Sequence of chain 1.A:
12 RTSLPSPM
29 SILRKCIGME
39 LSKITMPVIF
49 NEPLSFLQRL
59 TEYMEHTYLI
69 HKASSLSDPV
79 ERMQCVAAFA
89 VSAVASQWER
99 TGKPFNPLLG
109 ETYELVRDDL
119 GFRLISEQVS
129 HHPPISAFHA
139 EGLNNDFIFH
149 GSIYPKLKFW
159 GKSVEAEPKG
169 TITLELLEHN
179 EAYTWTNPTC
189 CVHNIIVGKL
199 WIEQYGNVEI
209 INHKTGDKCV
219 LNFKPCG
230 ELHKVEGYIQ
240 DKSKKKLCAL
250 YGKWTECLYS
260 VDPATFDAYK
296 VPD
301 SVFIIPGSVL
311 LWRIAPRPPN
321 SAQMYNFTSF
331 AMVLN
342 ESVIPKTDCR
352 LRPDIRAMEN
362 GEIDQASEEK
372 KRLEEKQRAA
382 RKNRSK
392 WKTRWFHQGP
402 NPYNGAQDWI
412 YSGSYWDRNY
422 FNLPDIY

Binding-site contacts:
Ligand atom O1 contacts residue VAL92 of chain 1.A at 3.4 Å.
Ligand atom C1 contacts residue GLN202 of chain 1.A at 3.5 Å.
Ligand atom C23 contacts residue LYS101 of chain 1.A at 3.7 Å.
Ligand atom C14 contacts residue ALA164 of chain 1.A at 3.6 Å (hydrophobic).
Ligand atom C7 contacts residue PHE54 of chain 1.A at 3.8 Å (hydrophobic).
Ligand atom C12 contacts residue CYS188 of chain 1.A at 3.4 Å (hydrophobic).
Ligand atom C10 contacts residue GLN95 of chain 1.A at 4.2 Å.
Ligand atom C21 contacts residue VAL190 of chain 1.A at 3.6 Å (hydrophobic).
Ligand atom C19 contacts residue ARG57 of chain 1.A at 3.2 Å.
Ligand atom C2 contacts residue GLN95 of chain 1.A at 3.7 Å.
Ligand atom C7 contacts residue ALA164 of chain 1.A at 4.1 Å (hydrophobic).
Ligand atom C11 contacts residue CYS188 of chain 1.A at 3.1 Å (hydrophobic).
Ligand atom C27 contacts residue PHE48 of chain 1.A at 3.5 Å (hydrophobic).
Ligand atom C18 contacts residue PRO102 of chain 1.A at 3.8 Å (hydrophobic).
Ligand atom C24 contacts residue LYS101 of chain 1.A at 3.3 Å.
Ligand atom C19 contacts residue GLN95 of chain 1.A at 3.0 Å.
Ligand atom C8 contacts residue PHE54 of chain 1.A at 4.3 Å (hydrophobic).
Ligand atom C24 contacts residue PHE48 of chain 1.A at 3.9 Å (hydrophobic).
Ligand atom C6 contacts residue PHE54 of chain 1.A at 3.6 Å (hydrophobic).
Ligand atom C1 contacts residue CYS188 of chain 1.A at 3.4 Å (hydrophobic).
Ligand atom C7 contacts residue PRO153 of chain 1.A at 3.9 Å (hydrophobic).
Ligand atom C3 contacts residue GLN202 of chain 1.A at 4.0 Å.
Ligand atom C25 contacts residue PHE48 of chain 1.A at 4.2 Å (hydrophobic).
Ligand atom O1 contacts residue TYR61 of chain 1.A at 2.6 Å (h-bond).
Ligand atom C1 contacts residue GLN95 of chain 1.A at 4.0 Å.
Ligand atom C26 contacts residue ILE193 of chain 1.A at 3.6 Å (hydrophobic).
Ligand atom C9 contacts residue CYS188 of chain 1.A at 3.7 Å (hydrophobic).
Ligand atom C18 contacts residue ARG57 of chain 1.A at 3.7 Å.
Ligand atom C20 contacts residue LYS101 of chain 1.A at 4.2 Å.
Ligand atom C4 contacts residue TYR61 of chain 1.A at 3.6 Å (hydrophobic).
Ligand atom C15 contacts residue ALA164 of chain 1.A at 4.1 Å (hydrophobic).
Ligand atom C10 contacts residue CYS188 of chain 1.A at 4.2 Å (hydrophobic).
Ligand atom O1 contacts residue GLN202 of chain 1.A at 4.3 Å.
Ligand atom C22 contacts residue LYS101 of chain 1.A at 3.9 Å.
Ligand atom O1 contacts residue ASN185 of chain 1.A at 3.9 Å.
Ligand atom C8 contacts residue ALA164 of chain 1.A at 4.3 Å (hydrophobic).
Ligand atom C11 contacts residue ARG57 of chain 1.A at 4.0 Å.
Ligand atom C3 contacts residue TYR61 of chain 1.A at 3.6 Å (hydrophobic).
Ligand atom C23 contacts residue THR99 of chain 1.A at 4.0 Å.
Ligand atom C2 contacts residue GLN202 of chain 1.A at 3.1 Å.

This small molecule binds to this protein.
Small molecule (SMILES): CC(C)CCC[C@@H](C)[C@H]1CC[C@H]2[C@@H]3CC=C4C[C@@H](O)CC[C@]4(C)[C@H]3CC[C@]12C